Sequence of chain 1.B:
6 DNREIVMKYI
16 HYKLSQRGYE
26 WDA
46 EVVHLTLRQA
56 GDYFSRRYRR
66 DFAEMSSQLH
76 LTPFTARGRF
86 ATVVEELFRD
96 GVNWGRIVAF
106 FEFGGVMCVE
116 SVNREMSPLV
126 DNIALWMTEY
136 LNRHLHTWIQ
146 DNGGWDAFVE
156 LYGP

Binding-site contacts:
Ligand atom CBR contacts residue TYR63 of chain 1.B at 3.8 Å (hydrophobic).
Ligand atom CCL contacts residue TYR63 of chain 1.B at 3.6 Å (hydrophobic).
Ligand atom OAV contacts residue GLY100 of chain 1.B at 2.9 Å (h-bond).
Ligand atom NBC contacts residue TYR157 of chain 1.B at 3.5 Å.
Ligand atom CCF contacts residue PHE67 of chain 1.B at 3.6 Å (hydrophobic).
Ligand atom OBL contacts residue TYR157 of chain 1.B at 3.8 Å.
Ligand atom OBP contacts residue GLN54 of chain 1.B at 3.1 Å (h-bond).
Ligand atom NAP contacts residue TYR58 of chain 1.B at 3.3 Å.
Ligand atom CBQ contacts residue TYR63 of chain 1.B at 3.6 Å (hydrophobic).
Ligand atom CCG contacts residue ALA104 of chain 1.B at 3.5 Å (hydrophobic).
Ligand atom CAN contacts residue PHE59 of chain 1.B at 3.8 Å (hydrophobic).
Ligand atom OBM contacts residue TYR157 of chain 1.B at 3.6 Å.
Ligand atom OAV contacts residue TRP99 of chain 1.B at 3.4 Å (h-bond).
Ligand atom CCG contacts residue PHE108 of chain 1.B at 3.8 Å (hydrophobic).
Ligand atom CCI contacts residue VAL88 of chain 1.B at 3.8 Å (hydrophobic).
Ligand atom NBD contacts residue TYR157 of chain 1.B at 3.6 Å.
Ligand atom CBT contacts residue ARG101 of chain 1.B at 3.7 Å.
Ligand atom CAJ contacts residue PHE59 of chain 1.B at 3.7 Å (hydrophobic).
Ligand atom CBB contacts residue GLY100 of chain 1.B at 3.4 Å.
Ligand atom OBL contacts residue PHE153 of chain 1.B at 3.2 Å.
Ligand atom CCK contacts residue ASP66 of chain 1.B at 3.6 Å.
Ligand atom CBA contacts residue TYR157 of chain 1.B at 3.8 Å (hydrophobic).
Ligand atom CBE contacts residue TYR157 of chain 1.B at 3.6 Å (hydrophobic).
Ligand atom CAB contacts residue ASN98 of chain 1.B at 3.7 Å.
Ligand atom NAS contacts residue ASN98 of chain 1.B at 3.7 Å.
Ligand atom OBM contacts residue ALA55 of chain 1.B at 3.3 Å.
Ligand atom CAO contacts residue ALA55 of chain 1.B at 3.4 Å (hydrophobic).
Ligand atom CAI contacts residue PHE59 of chain 1.B at 3.7 Å (hydrophobic).
Ligand atom CBH contacts residue GLN54 of chain 1.B at 3.8 Å.
Ligand atom SAT contacts residue GLY100 of chain 1.B at 3.7 Å.
Ligand atom OBL contacts residue VAL103 of chain 1.B at 3.2 Å.
Ligand atom OBL contacts residue TRP99 of chain 1.B at 3.3 Å (h-bond).
Ligand atom OBL contacts residue GLY100 of chain 1.B at 3.7 Å.
Ligand atom CCK contacts residue MET70 of chain 1.B at 3.8 Å (hydrophobic).
Ligand atom NAS contacts residue GLY100 of chain 1.B at 3.3 Å.
Ligand atom CAZ contacts residue TYR157 of chain 1.B at 3.7 Å (hydrophobic).
Ligand atom CAN contacts residue VAL103 of chain 1.B at 3.8 Å (hydrophobic).
Ligand atom NAL contacts residue TYR58 of chain 1.B at 3.5 Å.
Ligand atom CCK contacts residue PHE67 of chain 1.B at 3.6 Å (hydrophobic).
Ligand atom CBU contacts residue ARG101 of chain 1.B at 3.8 Å.

This small molecule binds to this protein.
Small molecule (SMILES): CC(C)c1ccccc1[C@@H]1CCCN1C1CC2(CCN(c3ccc(C(=O)NS(=O)(=O)c4ccc(NCC5CCC(C)(O)CC5)c([N+](=O)[O-])c4)c(Oc4cnc5[nH]ccc5c4)c3)CC2)C1